Sequence of chain 1.C:
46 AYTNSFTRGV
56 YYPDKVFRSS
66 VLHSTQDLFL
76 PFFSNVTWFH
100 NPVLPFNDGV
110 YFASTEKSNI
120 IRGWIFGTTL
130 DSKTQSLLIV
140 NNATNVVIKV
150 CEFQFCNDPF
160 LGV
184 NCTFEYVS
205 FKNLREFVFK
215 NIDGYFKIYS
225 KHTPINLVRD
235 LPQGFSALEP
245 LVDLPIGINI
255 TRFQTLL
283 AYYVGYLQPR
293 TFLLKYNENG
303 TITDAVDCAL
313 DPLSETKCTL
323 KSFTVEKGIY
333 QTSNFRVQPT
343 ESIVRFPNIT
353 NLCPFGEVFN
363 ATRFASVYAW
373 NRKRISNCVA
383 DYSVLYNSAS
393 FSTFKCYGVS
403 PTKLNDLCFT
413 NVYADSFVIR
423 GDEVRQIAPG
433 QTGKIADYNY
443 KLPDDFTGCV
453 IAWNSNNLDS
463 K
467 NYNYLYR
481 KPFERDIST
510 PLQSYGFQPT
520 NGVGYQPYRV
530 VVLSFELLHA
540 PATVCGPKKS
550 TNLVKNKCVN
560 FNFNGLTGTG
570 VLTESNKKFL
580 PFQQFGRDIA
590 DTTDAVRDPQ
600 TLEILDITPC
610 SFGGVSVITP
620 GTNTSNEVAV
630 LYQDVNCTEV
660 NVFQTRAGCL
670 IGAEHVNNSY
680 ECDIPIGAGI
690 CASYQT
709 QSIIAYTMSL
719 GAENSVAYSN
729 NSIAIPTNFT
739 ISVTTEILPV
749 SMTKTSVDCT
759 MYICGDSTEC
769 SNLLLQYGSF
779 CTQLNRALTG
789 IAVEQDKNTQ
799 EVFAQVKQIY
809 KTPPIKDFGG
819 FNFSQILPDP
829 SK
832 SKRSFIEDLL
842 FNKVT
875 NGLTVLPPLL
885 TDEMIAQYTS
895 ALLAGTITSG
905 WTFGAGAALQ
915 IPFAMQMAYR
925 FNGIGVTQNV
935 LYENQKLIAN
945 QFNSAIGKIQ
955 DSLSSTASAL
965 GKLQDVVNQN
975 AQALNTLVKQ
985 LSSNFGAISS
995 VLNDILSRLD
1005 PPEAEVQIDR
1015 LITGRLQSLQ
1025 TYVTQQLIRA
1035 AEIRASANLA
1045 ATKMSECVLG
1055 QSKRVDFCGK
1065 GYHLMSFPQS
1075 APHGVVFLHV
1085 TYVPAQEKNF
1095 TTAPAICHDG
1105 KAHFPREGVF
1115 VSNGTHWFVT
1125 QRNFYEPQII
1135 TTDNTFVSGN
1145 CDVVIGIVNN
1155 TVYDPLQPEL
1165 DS

The protein below binds the small molecule below.
Small molecule (SMILES): CC(=O)N[C@@H]1[C@@H](O)[C@H](O)[C@@H](CO)O[C@H]1O

Binding-site contacts:
Ligand atom N2 contacts residue ASN622 of chain 1.C at 2.9 Å (h-bond).
Ligand atom C4 contacts residue ASN622 of chain 1.C at 4.3 Å.
Ligand atom C8 contacts residue THR623 of chain 1.C at 4.0 Å.
Ligand atom O7 contacts residue ASN622 of chain 1.C at 3.0 Å (h-bond).
Ligand atom C8 contacts residue ASN622 of chain 1.C at 3.6 Å.
Ligand atom C2 contacts residue ASN622 of chain 1.C at 2.5 Å.
Ligand atom O5 contacts residue ASN622 of chain 1.C at 2.5 Å (h-bond).
Ligand atom C5 contacts residue ASN622 of chain 1.C at 3.8 Å.
Ligand atom C3 contacts residue ASN622 of chain 1.C at 3.9 Å.
Ligand atom C7 contacts residue ASN622 of chain 1.C at 3.1 Å.
Ligand atom C1 contacts residue ASN622 of chain 1.C at 1.5 Å.